Binding-site contacts:
Ligand atom O1 contacts residue HIS159 of chain 1.D at 4.5 Å.
Ligand atom C6 contacts residue ASP93 of chain 1.D at 4.1 Å.
Ligand atom O3 contacts residue HIS101 of chain 1.D at 3.6 Å (h-bond).
Ligand atom O5 contacts residue ASP158 of chain 1.D at 4.0 Å.
Ligand atom C5 contacts residue ASP93 of chain 1.D at 3.6 Å.
Ligand atom C2 contacts residue ASP158 of chain 1.D at 3.7 Å.
Ligand atom C3 contacts residue HIS101 of chain 1.D at 4.0 Å.
Ligand atom C2 contacts residue ASP93 of chain 1.D at 4.4 Å.
Ligand atom C2 contacts residue HIS101 of chain 1.D at 4.1 Å.
Ligand atom N2 contacts residue HIS128 of chain 1.D at 3.8 Å.
Ligand atom O5 contacts residue HIS101 of chain 1.D at 2.2 Å (h-bond).
Ligand atom C4 contacts residue ASP158 of chain 1.D at 3.7 Å.
Ligand atom O1 contacts residue ASP93 of chain 1.D at 2.5 Å (salt-bridge).
Ligand atom O5 contacts residue ASP93 of chain 1.D at 2.8 Å (salt-bridge).
Ligand atom O4 contacts residue ASP158 of chain 1.D at 3.1 Å (salt-bridge).
Ligand atom C5 contacts residue HIS101 of chain 1.D at 3.2 Å.
Ligand atom O1 contacts residue ASP158 of chain 1.D at 3.9 Å.
Ligand atom C4 contacts residue HIS101 of chain 1.D at 3.7 Å.
Ligand atom C1 contacts residue ASP158 of chain 1.D at 4.1 Å.
Ligand atom C6 contacts residue HIS101 of chain 1.D at 3.1 Å.
Ligand atom C6 contacts residue GLY100 of chain 1.D at 3.7 Å.
Ligand atom N2 contacts residue ASP158 of chain 1.D at 4.5 Å.
Ligand atom C3 contacts residue HIS128 of chain 1.D at 3.8 Å.
Ligand atom C5 contacts residue ASP158 of chain 1.D at 3.2 Å.
Ligand atom O6 contacts residue GLY100 of chain 1.D at 3.9 Å.
Ligand atom C3 contacts residue ASP158 of chain 1.D at 4.4 Å.
Ligand atom O6 contacts residue HIS101 of chain 1.D at 4.4 Å.
Ligand atom O1 contacts residue MG1 of chain 1.H at 3.3 Å.
Ligand atom C2 contacts residue HIS128 of chain 1.D at 3.8 Å.
Ligand atom C4 contacts residue HIS128 of chain 1.D at 4.1 Å.
Ligand atom C6 contacts residue ASP158 of chain 1.D at 3.5 Å.
Ligand atom O4 contacts residue HIS128 of chain 1.D at 3.3 Å.
Ligand atom O6 contacts residue ASP158 of chain 1.D at 2.9 Å (salt-bridge).
Ligand atom C1 contacts residue HIS101 of chain 1.D at 3.0 Å.
Ligand atom O3 contacts residue ASN194 of chain 1.D at 3.6 Å (h-bond).
Ligand atom C1 contacts residue ASP93 of chain 1.D at 3.2 Å.
Ligand atom O1 contacts residue ASP104 of chain 1.D at 3.6 Å (salt-bridge).
Ligand atom O1 contacts residue HIS101 of chain 1.D at 3.9 Å.

A protein and the small-molecule ligand that binds it are described below.
Small molecule (SMILES): N[C@H]1[C@@H](O)[C@H](O)[C@@H](CO)O[C@@H]1O

Sequence of chain 1.D:
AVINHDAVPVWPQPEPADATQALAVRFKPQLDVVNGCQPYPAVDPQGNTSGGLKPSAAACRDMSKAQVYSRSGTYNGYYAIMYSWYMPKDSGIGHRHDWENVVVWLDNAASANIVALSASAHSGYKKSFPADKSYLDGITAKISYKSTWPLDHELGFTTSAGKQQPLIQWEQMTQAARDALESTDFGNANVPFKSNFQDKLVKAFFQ